A small-molecule ligand and the protein it binds are described below.
Small molecule (SMILES): CC/C(=C(\c1ccccc1)c1ccc(OCCN(C)C)cc1)c1ccccc1

Sequence of chain 1.C:
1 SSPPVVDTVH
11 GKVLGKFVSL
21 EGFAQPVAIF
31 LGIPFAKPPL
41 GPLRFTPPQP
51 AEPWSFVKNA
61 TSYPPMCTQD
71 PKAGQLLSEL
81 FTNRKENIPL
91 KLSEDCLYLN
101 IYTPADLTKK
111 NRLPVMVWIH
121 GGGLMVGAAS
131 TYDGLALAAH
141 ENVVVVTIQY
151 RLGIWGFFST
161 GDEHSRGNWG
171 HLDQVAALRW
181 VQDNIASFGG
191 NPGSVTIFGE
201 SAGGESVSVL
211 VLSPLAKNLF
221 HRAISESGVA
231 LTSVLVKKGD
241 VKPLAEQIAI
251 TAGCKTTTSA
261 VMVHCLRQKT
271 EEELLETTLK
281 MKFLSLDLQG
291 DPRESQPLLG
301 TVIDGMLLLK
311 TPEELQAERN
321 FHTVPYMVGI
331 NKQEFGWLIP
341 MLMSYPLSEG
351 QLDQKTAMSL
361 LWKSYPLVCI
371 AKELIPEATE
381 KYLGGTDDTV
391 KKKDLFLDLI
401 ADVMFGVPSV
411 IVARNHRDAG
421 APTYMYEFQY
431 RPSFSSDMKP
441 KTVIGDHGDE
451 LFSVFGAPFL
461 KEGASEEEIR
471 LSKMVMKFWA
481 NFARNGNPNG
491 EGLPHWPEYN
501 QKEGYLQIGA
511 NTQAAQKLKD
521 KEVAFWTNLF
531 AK

Binding-site contacts:
Ligand atom C9 contacts residue SER201 of chain 1.C at 3.9 Å.
Ligand atom C13 contacts residue ILE339 of chain 1.C at 3.7 Å (hydrophobic).
Ligand atom C15 contacts residue VAL234 of chain 1.C at 3.8 Å (hydrophobic).
Ligand atom C15 contacts residue PRO297 of chain 1.C at 3.6 Å (hydrophobic).
Ligand atom CB1 contacts residue LEU284 of chain 1.C at 4.0 Å (hydrophobic).
Ligand atom C15 contacts residue MET343 of chain 1.C at 3.9 Å (hydrophobic).
Ligand atom CA1 contacts residue LEU342 of chain 1.C at 3.1 Å (hydrophobic).
Ligand atom C14 contacts residue VAL234 of chain 1.C at 3.8 Å (hydrophobic).
Ligand atom C2 contacts residue LEU284 of chain 1.C at 3.3 Å (hydrophobic).
Ligand atom C9 contacts residue GLY123 of chain 1.C at 3.8 Å.
Ligand atom C9 contacts residue GLY122 of chain 1.C at 3.8 Å.
Ligand atom C16 contacts residue PRO297 of chain 1.C at 3.9 Å (hydrophobic).
Ligand atom C19 contacts residue LEU367 of chain 1.C at 3.8 Å (hydrophobic).
Ligand atom C2 contacts residue MET343 of chain 1.C at 3.9 Å (hydrophobic).
Ligand atom CA contacts residue GLY123 of chain 1.C at 4.0 Å.
Ligand atom C17 contacts residue LEU284 of chain 1.C at 3.6 Å (hydrophobic).
Ligand atom CA contacts residue SER201 of chain 1.C at 3.2 Å.
Ligand atom C11 contacts residue LEU77 of chain 1.C at 3.8 Å (hydrophobic).
Ligand atom C21 contacts residue LEU342 of chain 1.C at 3.8 Å (hydrophobic).
Ligand atom C10 contacts residue SER201 of chain 1.C at 3.8 Å.
Ligand atom NI contacts residue LEU342 of chain 1.C at 3.0 Å (h-bond).
Ligand atom C16 contacts residue LEU298 of chain 1.C at 3.6 Å (hydrophobic).
Ligand atom C14 contacts residue MET343 of chain 1.C at 3.6 Å (hydrophobic).
Ligand atom C2 contacts residue LEU342 of chain 1.C at 3.8 Å (hydrophobic).
Ligand atom C16 contacts residue LEU284 of chain 1.C at 3.7 Å (hydrophobic).
Ligand atom C14 contacts residue LEU367 of chain 1.C at 3.3 Å (hydrophobic).
Ligand atom C11 contacts residue HIS447 of chain 1.C at 3.5 Å.
Ligand atom CB1 contacts residue LEU342 of chain 1.C at 3.7 Å (hydrophobic).
Ligand atom C12 contacts residue LEU338 of chain 1.C at 3.8 Å (hydrophobic).
Ligand atom C6 contacts residue LEU284 of chain 1.C at 3.6 Å (hydrophobic).
Ligand atom CA1 contacts residue LEU284 of chain 1.C at 3.0 Å (hydrophobic).
Ligand atom C1 contacts residue LEU284 of chain 1.C at 3.5 Å (hydrophobic).
Ligand atom OL contacts residue LEU284 of chain 1.C at 3.3 Å.
Ligand atom C22 contacts residue SER285 of chain 1.C at 3.8 Å.
Ligand atom C1 contacts residue LEU342 of chain 1.C at 4.0 Å (hydrophobic).
Ligand atom C3 contacts residue MET343 of chain 1.C at 3.8 Å (hydrophobic).
Ligand atom C12 contacts residue HIS447 of chain 1.C at 3.6 Å.
Ligand atom C11 contacts residue PHE81 of chain 1.C at 3.4 Å (hydrophobic).
Ligand atom C22 contacts residue LEU342 of chain 1.C at 3.8 Å (hydrophobic).
Ligand atom C10 contacts residue HIS447 of chain 1.C at 3.9 Å.